Binding-site contacts:
Ligand atom N contacts residue THR235 of chain 1.W at 3.9 Å.
Ligand atom C contacts residue TYR94 of chain 1.W at 4.0 Å (hydrophobic).
Ligand atom O contacts residue LYS234 of chain 1.W at 3.6 Å.
Ligand atom O contacts residue THR235 of chain 1.W at 3.0 Å (h-bond).
Ligand atom CG2 contacts residue LEU286 of chain 1.W at 3.7 Å (hydrophobic).
Ligand atom C contacts residue THR235 of chain 1.W at 3.6 Å.
Ligand atom CD contacts residue HIS277 of chain 1.W at 3.9 Å.
Ligand atom CB contacts residue LEU286 of chain 1.W at 3.9 Å (hydrophobic).
Ligand atom CA contacts residue THR235 of chain 1.W at 3.6 Å.
Ligand atom CG contacts residue HIS277 of chain 1.W at 3.8 Å.
Ligand atom CB contacts residue HIS277 of chain 1.W at 3.7 Å.
Ligand atom N contacts residue ASN227 of chain 1.W at 3.0 Å (h-bond).
Ligand atom C contacts residue THR235 of chain 1.W at 3.6 Å.
Ligand atom O contacts residue TYR94 of chain 1.W at 2.9 Å.
Ligand atom CG1 contacts residue TYR94 of chain 1.W at 3.8 Å (hydrophobic).
Ligand atom CB contacts residue ASP233 of chain 1.W at 3.0 Å.
Ligand atom CG2 contacts residue GLU236 of chain 1.W at 3.3 Å.
Ligand atom CG contacts residue TYR273 of chain 1.W at 3.6 Å (hydrophobic).
Ligand atom CB contacts residue TYR238 of chain 1.W at 3.6 Å (hydrophobic).
Ligand atom O contacts residue LEU286 of chain 1.W at 3.2 Å.
Ligand atom C contacts residue LEU286 of chain 1.W at 3.8 Å (hydrophobic).
Ligand atom CD contacts residue TYR273 of chain 1.W at 3.3 Å (hydrophobic).
Ligand atom O contacts residue THR235 of chain 1.W at 3.1 Å (h-bond).
Ligand atom CG2 contacts residue HIS277 of chain 1.W at 3.3 Å.
Ligand atom CD1 contacts residue TYR91 of chain 1.W at 3.9 Å (hydrophobic).
Ligand atom C contacts residue ASN281 of chain 1.W at 3.8 Å.
Ligand atom CG1 contacts residue VAL280 of chain 1.W at 4.0 Å (hydrophobic).
Ligand atom CA contacts residue ASN227 of chain 1.W at 3.7 Å.
Ligand atom CG2 contacts residue PHE278 of chain 1.W at 3.7 Å (hydrophobic).
Ligand atom CD1 contacts residue TYR94 of chain 1.W at 3.5 Å (hydrophobic).
Ligand atom N contacts residue THR235 of chain 1.W at 3.5 Å (h-bond).
Ligand atom C contacts residue ASN227 of chain 1.W at 3.5 Å.
Ligand atom O contacts residue ASN227 of chain 1.W at 3.6 Å.
Ligand atom O contacts residue HIS277 of chain 1.W at 3.4 Å.
Ligand atom O contacts residue ASN281 of chain 1.W at 2.6 Å (h-bond).
Ligand atom CG2 contacts residue ASN281 of chain 1.W at 3.6 Å.
Ligand atom N contacts residue TYR273 of chain 1.W at 3.9 Å.
Ligand atom CG contacts residue LYS234 of chain 1.W at 3.3 Å.
Ligand atom C contacts residue THR235 of chain 1.W at 3.6 Å.
Ligand atom CG contacts residue ASP233 of chain 1.W at 3.0 Å.

Sequence of chain 1.W:
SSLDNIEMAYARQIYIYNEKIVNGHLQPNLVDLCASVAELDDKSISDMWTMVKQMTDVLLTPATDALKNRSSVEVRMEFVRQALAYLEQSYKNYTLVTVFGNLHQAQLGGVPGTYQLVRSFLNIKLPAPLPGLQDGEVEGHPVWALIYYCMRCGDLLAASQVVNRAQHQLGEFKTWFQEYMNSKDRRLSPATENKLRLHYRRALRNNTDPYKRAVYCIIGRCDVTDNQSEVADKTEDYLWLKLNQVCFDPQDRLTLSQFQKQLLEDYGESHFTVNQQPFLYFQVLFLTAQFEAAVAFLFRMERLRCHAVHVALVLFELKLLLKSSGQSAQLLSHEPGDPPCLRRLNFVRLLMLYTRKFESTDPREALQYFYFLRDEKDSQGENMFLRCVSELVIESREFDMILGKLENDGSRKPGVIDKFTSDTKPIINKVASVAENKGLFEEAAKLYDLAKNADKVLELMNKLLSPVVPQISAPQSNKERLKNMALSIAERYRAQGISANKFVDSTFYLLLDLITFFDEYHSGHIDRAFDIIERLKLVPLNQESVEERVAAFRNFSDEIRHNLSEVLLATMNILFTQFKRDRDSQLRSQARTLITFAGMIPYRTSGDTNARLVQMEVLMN

The small molecule below binds the protein below.
Small molecule (SMILES): CC[C@H](C)[C@H](NC(=O)[C@H](CO)NC(=O)[C@H](CCCN=C(N)N)NC(=O)[C@@H](NC(=O)[C@@H]1CCCN1C(=O)[C@@H]1CCCN1C(=O)[C@H](C)N)C(C)C)C(=O)N[C@H](C=O)Cc1ccc(O)cc1